Sequence of chain 1.C:
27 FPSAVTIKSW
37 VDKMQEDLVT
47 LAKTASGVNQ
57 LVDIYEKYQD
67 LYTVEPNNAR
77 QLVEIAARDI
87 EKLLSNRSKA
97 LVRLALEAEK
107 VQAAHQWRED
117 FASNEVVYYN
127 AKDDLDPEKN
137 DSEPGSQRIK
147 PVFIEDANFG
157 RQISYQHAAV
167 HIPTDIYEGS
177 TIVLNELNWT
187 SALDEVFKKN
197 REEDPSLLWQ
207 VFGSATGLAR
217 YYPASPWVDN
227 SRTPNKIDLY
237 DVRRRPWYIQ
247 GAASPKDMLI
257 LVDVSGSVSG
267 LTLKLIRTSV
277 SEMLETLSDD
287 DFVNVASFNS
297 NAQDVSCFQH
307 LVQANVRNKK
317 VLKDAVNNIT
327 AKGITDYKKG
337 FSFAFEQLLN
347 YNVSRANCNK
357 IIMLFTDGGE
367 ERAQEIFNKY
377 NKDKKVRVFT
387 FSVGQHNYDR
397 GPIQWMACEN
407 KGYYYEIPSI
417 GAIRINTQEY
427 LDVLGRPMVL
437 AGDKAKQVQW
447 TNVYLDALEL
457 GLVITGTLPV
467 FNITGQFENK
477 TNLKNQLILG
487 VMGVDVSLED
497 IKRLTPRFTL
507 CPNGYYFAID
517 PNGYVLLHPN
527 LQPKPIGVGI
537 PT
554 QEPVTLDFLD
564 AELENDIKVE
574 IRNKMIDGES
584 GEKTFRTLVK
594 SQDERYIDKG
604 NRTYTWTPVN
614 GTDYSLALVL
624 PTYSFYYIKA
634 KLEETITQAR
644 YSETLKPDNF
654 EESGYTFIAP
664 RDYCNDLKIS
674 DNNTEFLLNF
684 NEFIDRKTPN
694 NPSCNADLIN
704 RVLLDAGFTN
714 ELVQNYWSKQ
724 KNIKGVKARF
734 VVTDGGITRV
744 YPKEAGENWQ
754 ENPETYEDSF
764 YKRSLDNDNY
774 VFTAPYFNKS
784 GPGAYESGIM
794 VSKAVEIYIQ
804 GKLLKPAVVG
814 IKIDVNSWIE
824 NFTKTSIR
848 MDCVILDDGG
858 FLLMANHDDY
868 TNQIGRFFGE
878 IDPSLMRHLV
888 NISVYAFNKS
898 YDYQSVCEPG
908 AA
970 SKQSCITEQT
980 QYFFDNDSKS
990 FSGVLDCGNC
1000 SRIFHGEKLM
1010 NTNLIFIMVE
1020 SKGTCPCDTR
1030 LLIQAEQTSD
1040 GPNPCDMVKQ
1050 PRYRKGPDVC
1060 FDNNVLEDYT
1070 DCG

A protein and the small-molecule ligand that binds it are described below.
Small molecule (SMILES): CC(=O)N[C@@H]1[C@@H](O)[C@H](O)[C@@H](CO)O[C@H]1O

Binding-site contacts:
Ligand atom N2 contacts residue ASN324 of chain 1.C at 3.0 Å (h-bond).
Ligand atom C4 contacts residue ASN324 of chain 1.C at 4.2 Å.
Ligand atom C5 contacts residue ASN324 of chain 1.C at 3.6 Å.
Ligand atom C7 contacts residue ASN324 of chain 1.C at 4.2 Å.
Ligand atom C3 contacts residue ASN324 of chain 1.C at 3.8 Å.
Ligand atom C2 contacts residue ASN324 of chain 1.C at 2.5 Å.
Ligand atom C1 contacts residue ASN324 of chain 1.C at 1.4 Å.
Ligand atom O5 contacts residue ASN324 of chain 1.C at 2.3 Å (h-bond).